This small molecule binds to this protein.
Small molecule (SMILES): CC(=O)N[C@@H]1[C@@H](O)[C@H](O)[C@@H](CO)O[C@H]1O

Binding-site contacts:
Ligand atom C1 contacts residue ASN315 of chain 58.H at 1.4 Å.
Ligand atom C3 contacts residue ASN315 of chain 58.H at 3.8 Å.
Ligand atom C1 contacts residue VAL314 of chain 58.H at 4.4 Å (hydrophobic).
Ligand atom C6 contacts residue THR313 of chain 58.H at 4.5 Å.
Ligand atom O5 contacts residue VAL314 of chain 58.H at 3.8 Å.
Ligand atom C6 contacts residue ASN315 of chain 58.H at 4.5 Å.
Ligand atom O7 contacts residue ASN315 of chain 58.H at 4.2 Å.
Ligand atom C8 contacts residue ASN315 of chain 58.H at 3.5 Å.
Ligand atom O5 contacts residue THR313 of chain 58.H at 4.3 Å.
Ligand atom C5 contacts residue ASN315 of chain 58.H at 3.7 Å.
Ligand atom C2 contacts residue ASN315 of chain 58.H at 2.5 Å.
Ligand atom C4 contacts residue ASN315 of chain 58.H at 4.3 Å.
Ligand atom C8 contacts residue ILE281 of chain 58.H at 4.5 Å (hydrophobic).
Ligand atom O5 contacts residue ASN315 of chain 58.H at 2.4 Å (h-bond).
Ligand atom N2 contacts residue ASN315 of chain 58.H at 2.8 Å (h-bond).
Ligand atom C7 contacts residue ASN315 of chain 58.H at 3.3 Å.

Sequence of chain 58.H:
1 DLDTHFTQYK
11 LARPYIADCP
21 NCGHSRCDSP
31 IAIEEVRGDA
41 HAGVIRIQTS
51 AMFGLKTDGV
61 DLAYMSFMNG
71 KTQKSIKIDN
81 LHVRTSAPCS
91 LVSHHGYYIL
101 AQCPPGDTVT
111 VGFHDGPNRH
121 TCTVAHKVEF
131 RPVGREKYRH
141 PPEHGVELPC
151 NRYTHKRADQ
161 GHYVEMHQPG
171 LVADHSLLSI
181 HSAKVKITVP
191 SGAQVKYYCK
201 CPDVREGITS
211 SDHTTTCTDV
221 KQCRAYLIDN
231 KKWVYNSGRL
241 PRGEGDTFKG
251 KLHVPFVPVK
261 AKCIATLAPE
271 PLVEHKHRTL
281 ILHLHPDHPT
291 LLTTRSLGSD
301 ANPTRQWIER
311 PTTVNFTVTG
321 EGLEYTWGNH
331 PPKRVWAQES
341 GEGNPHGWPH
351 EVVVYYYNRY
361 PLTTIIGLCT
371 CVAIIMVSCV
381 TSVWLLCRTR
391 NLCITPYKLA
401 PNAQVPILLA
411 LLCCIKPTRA